Sequence of chain 1.I:
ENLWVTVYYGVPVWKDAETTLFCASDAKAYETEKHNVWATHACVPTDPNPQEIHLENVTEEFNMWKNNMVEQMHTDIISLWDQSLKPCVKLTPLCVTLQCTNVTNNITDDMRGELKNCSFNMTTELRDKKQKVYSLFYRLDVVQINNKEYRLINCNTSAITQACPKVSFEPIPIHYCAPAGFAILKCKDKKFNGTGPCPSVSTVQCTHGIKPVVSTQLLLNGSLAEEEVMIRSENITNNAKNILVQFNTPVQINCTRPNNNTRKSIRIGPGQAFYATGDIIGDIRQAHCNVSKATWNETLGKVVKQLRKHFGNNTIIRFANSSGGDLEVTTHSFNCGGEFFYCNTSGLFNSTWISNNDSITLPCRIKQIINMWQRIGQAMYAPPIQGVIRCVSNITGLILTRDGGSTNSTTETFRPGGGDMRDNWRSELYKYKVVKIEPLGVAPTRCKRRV

Binding-site contacts:
Ligand atom C5 contacts residue ASN122 of chain 1.I at 3.6 Å.
Ligand atom C7 contacts residue ASN122 of chain 1.I at 3.2 Å.
Ligand atom C7 contacts residue THR98 of chain 1.I at 4.5 Å.
Ligand atom N2 contacts residue ASN122 of chain 1.I at 2.9 Å (h-bond).
Ligand atom O7 contacts residue THR98 of chain 1.I at 3.8 Å.
Ligand atom C3 contacts residue ASN122 of chain 1.I at 3.8 Å.
Ligand atom O7 contacts residue LYS133 of chain 1.I at 3.0 Å (salt-bridge).
Ligand atom C8 contacts residue ASN122 of chain 1.I at 3.2 Å.
Ligand atom C7 contacts residue GLN100 of chain 1.I at 4.2 Å.
Ligand atom N2 contacts residue LYS133 of chain 1.I at 2.8 Å (salt-bridge).
Ligand atom O5 contacts residue ASN122 of chain 1.I at 2.4 Å (h-bond).
Ligand atom C7 contacts residue LYS133 of chain 1.I at 3.2 Å.
Ligand atom C8 contacts residue THR98 of chain 1.I at 4.3 Å.
Ligand atom O7 contacts residue ASN122 of chain 1.I at 4.2 Å.
Ligand atom O7 contacts residue SER120 of chain 1.I at 3.8 Å.
Ligand atom C3 contacts residue LYS133 of chain 1.I at 4.4 Å.
Ligand atom O7 contacts residue PHE121 of chain 1.I at 4.0 Å.
Ligand atom C1 contacts residue ASN122 of chain 1.I at 1.4 Å.
Ligand atom C2 contacts residue ASN122 of chain 1.I at 2.5 Å.
Ligand atom O7 contacts residue GLN100 of chain 1.I at 3.3 Å.
Ligand atom C4 contacts residue ASN122 of chain 1.I at 4.2 Å.
Ligand atom C1 contacts residue LYS133 of chain 1.I at 4.2 Å.
Ligand atom C2 contacts residue LYS133 of chain 1.I at 3.9 Å.

A small-molecule ligand and the protein it binds are described below.
Small molecule (SMILES): CC(=O)N[C@H]1[C@H](O[C@H]2[C@H](O)[C@@H](NC(C)=O)CO[C@@H]2CO)O[C@H](CO)[C@@H](O)[C@@H]1O